This protein binds this small molecule.
Small molecule (SMILES): CCO[C@@H]1CCC=CO1

Sequence of chain 1.A:
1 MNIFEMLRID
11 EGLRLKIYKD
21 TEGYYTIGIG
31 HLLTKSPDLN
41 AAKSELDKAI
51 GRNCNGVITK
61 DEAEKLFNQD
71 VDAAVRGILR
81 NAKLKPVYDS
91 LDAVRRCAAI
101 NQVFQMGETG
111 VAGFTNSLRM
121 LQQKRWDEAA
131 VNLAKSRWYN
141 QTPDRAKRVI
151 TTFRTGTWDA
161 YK

Binding-site contacts:
Ligand atom CAD contacts residue VAL103 of chain 1.A at 3.7 Å (hydrophobic).
Ligand atom CAB contacts residue GLN102 of chain 1.A at 3.0 Å.
Ligand atom CAB contacts residue LEU118 of chain 1.A at 3.8 Å (hydrophobic).
Ligand atom CAC contacts residue LEU121 of chain 1.A at 4.5 Å (hydrophobic).
Ligand atom CAE contacts residue PHE153 of chain 1.A at 3.7 Å (hydrophobic).
Ligand atom CAC contacts residue LEU133 of chain 1.A at 3.9 Å (hydrophobic).
Ligand atom CAF contacts residue LEU84 of chain 1.A at 3.8 Å (hydrophobic).
Ligand atom OAG contacts residue LEU118 of chain 1.A at 4.2 Å.
Ligand atom CAA contacts residue GLN102 of chain 1.A at 3.8 Å.
Ligand atom CAE contacts residue GLN102 of chain 1.A at 3.2 Å.
Ligand atom CAI contacts residue PHE114 of chain 1.A at 4.2 Å (hydrophobic).
Ligand atom CAE contacts residue LEU118 of chain 1.A at 4.2 Å (hydrophobic).
Ligand atom CAD contacts residue LEU84 of chain 1.A at 4.1 Å (hydrophobic).
Ligand atom CAD contacts residue GLY107 of chain 1.A at 4.2 Å.
Ligand atom OAH contacts residue LEU84 of chain 1.A at 3.9 Å.
Ligand atom CAI contacts residue LEU118 of chain 1.A at 3.6 Å (hydrophobic).
Ligand atom CAI contacts residue GLN102 of chain 1.A at 4.2 Å.
Ligand atom CAF contacts residue GLN102 of chain 1.A at 4.0 Å.
Ligand atom OAG contacts residue GLN102 of chain 1.A at 3.2 Å (h-bond).
Ligand atom CAI contacts residue LEU84 of chain 1.A at 3.9 Å (hydrophobic).
Ligand atom CAA contacts residue GLY107 of chain 1.A at 3.6 Å.
Ligand atom CAB contacts residue LEU121 of chain 1.A at 3.9 Å (hydrophobic).
Ligand atom CAB contacts residue PHE153 of chain 1.A at 3.5 Å (hydrophobic).
Ligand atom CAC contacts residue LEU118 of chain 1.A at 3.8 Å (hydrophobic).
Ligand atom CAC contacts residue GLN102 of chain 1.A at 3.0 Å.
Ligand atom CAA contacts residue MET106 of chain 1.A at 4.2 Å (hydrophobic).
Ligand atom CAF contacts residue LEU118 of chain 1.A at 3.9 Å (hydrophobic).
Ligand atom OAH contacts residue PHE114 of chain 1.A at 4.2 Å.
Ligand atom OAG contacts residue PHE114 of chain 1.A at 3.6 Å.
Ligand atom CAD contacts residue VAL111 of chain 1.A at 4.0 Å (hydrophobic).
Ligand atom OAH contacts residue VAL111 of chain 1.A at 4.1 Å.
Ligand atom CAE contacts residue ALA99 of chain 1.A at 4.0 Å (hydrophobic).
Ligand atom CAF contacts residue VAL103 of chain 1.A at 4.3 Å (hydrophobic).
Ligand atom CAC contacts residue PHE114 of chain 1.A at 4.0 Å (hydrophobic).
Ligand atom CAA contacts residue VAL103 of chain 1.A at 3.9 Å (hydrophobic).